Binding-site contacts:
Ligand atom O7 contacts residue THR602 of chain 1.B at 3.9 Å.
Ligand atom C8 contacts residue ASN601 of chain 1.B at 4.5 Å.
Ligand atom C3 contacts residue ASN601 of chain 1.B at 3.7 Å.
Ligand atom N2 contacts residue ASN601 of chain 1.B at 2.7 Å (h-bond).
Ligand atom C7 contacts residue ASN601 of chain 1.B at 3.5 Å.
Ligand atom C5 contacts residue ASN601 of chain 1.B at 3.7 Å.
Ligand atom C2 contacts residue ASN601 of chain 1.B at 2.4 Å.
Ligand atom C4 contacts residue ASN601 of chain 1.B at 4.2 Å.
Ligand atom O5 contacts residue ASN601 of chain 1.B at 2.4 Å (h-bond).
Ligand atom O7 contacts residue ASN601 of chain 1.B at 3.6 Å (h-bond).
Ligand atom O6 contacts residue ASN601 of chain 1.B at 3.8 Å.
Ligand atom C1 contacts residue ASN601 of chain 1.B at 1.4 Å.

A protein and the small-molecule ligand that binds it are described below.
Small molecule (SMILES): CC(=O)N[C@@H]1[C@@H](O)[C@H](O)[C@@H](CO)O[C@H]1O

Sequence of chain 1.B:
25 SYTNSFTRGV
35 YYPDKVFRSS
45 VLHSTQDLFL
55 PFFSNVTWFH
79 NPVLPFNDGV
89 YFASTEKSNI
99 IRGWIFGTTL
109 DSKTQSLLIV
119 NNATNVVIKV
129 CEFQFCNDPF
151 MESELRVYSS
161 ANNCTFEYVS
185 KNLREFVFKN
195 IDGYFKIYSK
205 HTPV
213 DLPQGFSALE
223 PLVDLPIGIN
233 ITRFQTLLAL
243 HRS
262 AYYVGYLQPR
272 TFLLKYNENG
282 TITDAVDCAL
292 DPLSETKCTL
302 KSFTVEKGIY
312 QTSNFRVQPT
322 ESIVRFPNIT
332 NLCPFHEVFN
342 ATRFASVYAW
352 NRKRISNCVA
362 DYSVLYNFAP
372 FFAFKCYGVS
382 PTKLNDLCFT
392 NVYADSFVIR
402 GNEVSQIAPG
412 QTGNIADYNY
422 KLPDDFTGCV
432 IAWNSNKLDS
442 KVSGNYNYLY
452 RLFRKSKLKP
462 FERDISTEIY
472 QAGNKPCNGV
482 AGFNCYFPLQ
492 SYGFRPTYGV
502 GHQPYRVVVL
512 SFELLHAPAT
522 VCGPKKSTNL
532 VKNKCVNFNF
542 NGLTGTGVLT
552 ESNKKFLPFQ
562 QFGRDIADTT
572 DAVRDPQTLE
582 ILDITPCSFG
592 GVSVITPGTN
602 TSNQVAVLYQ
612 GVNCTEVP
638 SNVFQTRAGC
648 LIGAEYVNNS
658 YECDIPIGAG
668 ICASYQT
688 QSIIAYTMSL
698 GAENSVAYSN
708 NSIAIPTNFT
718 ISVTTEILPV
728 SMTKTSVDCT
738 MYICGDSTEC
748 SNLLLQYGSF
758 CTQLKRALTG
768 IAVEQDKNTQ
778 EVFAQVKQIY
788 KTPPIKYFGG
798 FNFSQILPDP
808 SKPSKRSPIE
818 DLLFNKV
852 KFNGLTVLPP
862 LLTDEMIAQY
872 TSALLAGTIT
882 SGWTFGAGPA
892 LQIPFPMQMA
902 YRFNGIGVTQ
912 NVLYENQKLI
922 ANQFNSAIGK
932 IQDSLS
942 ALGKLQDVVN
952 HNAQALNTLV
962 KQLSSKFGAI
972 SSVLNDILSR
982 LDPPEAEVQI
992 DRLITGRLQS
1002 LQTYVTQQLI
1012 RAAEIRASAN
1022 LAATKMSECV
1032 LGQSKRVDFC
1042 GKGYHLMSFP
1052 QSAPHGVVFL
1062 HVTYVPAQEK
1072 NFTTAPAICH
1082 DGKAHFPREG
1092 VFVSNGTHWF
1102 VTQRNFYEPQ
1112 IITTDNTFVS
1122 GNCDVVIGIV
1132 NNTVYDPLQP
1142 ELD